Sequence of chain 1.A:
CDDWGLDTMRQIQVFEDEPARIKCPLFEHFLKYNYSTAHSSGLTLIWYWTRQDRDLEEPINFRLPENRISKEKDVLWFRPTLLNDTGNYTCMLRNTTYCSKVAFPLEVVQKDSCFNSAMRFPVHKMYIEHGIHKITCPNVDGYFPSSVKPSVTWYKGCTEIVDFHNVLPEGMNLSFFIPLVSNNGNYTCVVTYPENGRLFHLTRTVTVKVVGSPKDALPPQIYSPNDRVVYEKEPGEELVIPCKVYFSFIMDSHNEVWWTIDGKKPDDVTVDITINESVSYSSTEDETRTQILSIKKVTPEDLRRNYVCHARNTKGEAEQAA

This small molecule binds to this protein.
Small molecule (SMILES): CC(=O)N[C@@H]1[C@@H](O)[C@H](O)[C@@H](CO)O[C@H]1O

Binding-site contacts:
Ligand atom C4 contacts residue ASN37 of chain 1.A at 4.0 Å.
Ligand atom C5 contacts residue ASN37 of chain 1.A at 3.4 Å.
Ligand atom C3 contacts residue THR40 of chain 1.A at 4.5 Å.
Ligand atom C3 contacts residue ASN37 of chain 1.A at 3.8 Å.
Ligand atom O7 contacts residue THR40 of chain 1.A at 4.0 Å.
Ligand atom C1 contacts residue ASN37 of chain 1.A at 1.5 Å.
Ligand atom C8 contacts residue LYS35 of chain 1.A at 4.2 Å.
Ligand atom O7 contacts residue ASN37 of chain 1.A at 3.8 Å.
Ligand atom C7 contacts residue ASN37 of chain 1.A at 3.7 Å.
Ligand atom O3 contacts residue THR40 of chain 1.A at 4.3 Å.
Ligand atom C2 contacts residue ASN37 of chain 1.A at 2.6 Å.
Ligand atom C6 contacts residue ASN37 of chain 1.A at 3.4 Å.
Ligand atom O6 contacts residue SER39 of chain 1.A at 3.9 Å.
Ligand atom C6 contacts residue SER39 of chain 1.A at 3.4 Å.
Ligand atom C4 contacts residue THR40 of chain 1.A at 4.3 Å.
Ligand atom O5 contacts residue ASN37 of chain 1.A at 2.5 Å (h-bond).
Ligand atom C2 contacts residue THR40 of chain 1.A at 4.1 Å.
Ligand atom N2 contacts residue ASN37 of chain 1.A at 3.3 Å (h-bond).
Ligand atom O6 contacts residue ASN37 of chain 1.A at 3.8 Å.